The small molecule below binds the protein below.
Small molecule (SMILES): COc1ccc(Cl)cc1C(=O)NCCc1ccc(S(=O)(=O)NC(=O)NC2CCCCC2)cc1

Binding-site contacts:
Ligand atom C15 contacts residue TYR145 of chain 1.A at 3.8 Å (hydrophobic).
Ligand atom N10 contacts residue LEU364 of chain 1.A at 3.9 Å.
Ligand atom C31 contacts residue PHE776 of chain 1.A at 3.6 Å (hydrophobic).
Ligand atom CL1 contacts residue PHE776 of chain 1.A at 3.3 Å.
Ligand atom C32 contacts residue PHE83 of chain 1.A at 3.9 Å (hydrophobic).
Ligand atom C28 contacts residue PHE83 of chain 1.A at 3.9 Å (hydrophobic).
Ligand atom C30 contacts residue PHE83 of chain 1.A at 3.0 Å (hydrophobic).
Ligand atom O7 contacts residue LEU364 of chain 1.A at 3.3 Å.
Ligand atom O3 contacts residue MET992 of chain 1.A at 3.1 Å.
Ligand atom C13 contacts residue ASN996 of chain 1.A at 3.4 Å.
Ligand atom C18 contacts residue VAL368 of chain 1.A at 3.9 Å (hydrophobic).
Ligand atom CL1 contacts residue SER777 of chain 1.A at 3.4 Å.
Ligand atom O4 contacts residue MET992 of chain 1.A at 3.6 Å.
Ligand atom C16 contacts residue ASN996 of chain 1.A at 3.8 Å.
Ligand atom C16 contacts residue TYR145 of chain 1.A at 3.9 Å (hydrophobic).
Ligand atom C14 contacts residue PHE83 of chain 1.A at 3.3 Å (hydrophobic).
Ligand atom C33 contacts residue PHE83 of chain 1.A at 3.6 Å (hydrophobic).
Ligand atom CL1 contacts residue SER1022 of chain 1.A at 3.6 Å.
Ligand atom C31 contacts residue SER1022 of chain 1.A at 3.6 Å.
Ligand atom C32 contacts residue PHE1018 of chain 1.A at 3.6 Å (hydrophobic).
Ligand atom O7 contacts residue PHE83 of chain 1.A at 3.9 Å.
Ligand atom C20 contacts residue TYR772 of chain 1.A at 3.6 Å (hydrophobic).
Ligand atom C20 contacts residue LEU364 of chain 1.A at 4.0 Å (hydrophobic).
Ligand atom O5 contacts residue VAL368 of chain 1.A at 3.4 Å.
Ligand atom O3 contacts residue PHE993 of chain 1.A at 3.8 Å.
Ligand atom C17 contacts residue MET992 of chain 1.A at 3.1 Å (hydrophobic).
Ligand atom C21 contacts residue VAL368 of chain 1.A at 3.4 Å (hydrophobic).
Ligand atom C32 contacts residue PHE776 of chain 1.A at 4.0 Å (hydrophobic).
Ligand atom C15 contacts residue VAL79 of chain 1.A at 3.7 Å (hydrophobic).
Ligand atom C28 contacts residue LEU364 of chain 1.A at 3.8 Å (hydrophobic).
Ligand atom C15 contacts residue ASN996 of chain 1.A at 3.6 Å.
Ligand atom C27 contacts residue SER1022 of chain 1.A at 3.8 Å.
Ligand atom N10 contacts residue TYR772 of chain 1.A at 3.2 Å (h-bond).
Ligand atom N8 contacts residue MET992 of chain 1.A at 3.4 Å.
Ligand atom N9 contacts residue MET992 of chain 1.A at 3.6 Å.
Ligand atom CL1 contacts residue ALA773 of chain 1.A at 3.7 Å.
Ligand atom O5 contacts residue LEU80 of chain 1.A at 4.0 Å.
Ligand atom C29 contacts residue SER1022 of chain 1.A at 3.3 Å.
Ligand atom C16 contacts residue PHE83 of chain 1.A at 3.5 Å (hydrophobic).
Ligand atom C25 contacts residue TYR772 of chain 1.A at 3.3 Å (hydrophobic).

Sequence of chain 1.A:
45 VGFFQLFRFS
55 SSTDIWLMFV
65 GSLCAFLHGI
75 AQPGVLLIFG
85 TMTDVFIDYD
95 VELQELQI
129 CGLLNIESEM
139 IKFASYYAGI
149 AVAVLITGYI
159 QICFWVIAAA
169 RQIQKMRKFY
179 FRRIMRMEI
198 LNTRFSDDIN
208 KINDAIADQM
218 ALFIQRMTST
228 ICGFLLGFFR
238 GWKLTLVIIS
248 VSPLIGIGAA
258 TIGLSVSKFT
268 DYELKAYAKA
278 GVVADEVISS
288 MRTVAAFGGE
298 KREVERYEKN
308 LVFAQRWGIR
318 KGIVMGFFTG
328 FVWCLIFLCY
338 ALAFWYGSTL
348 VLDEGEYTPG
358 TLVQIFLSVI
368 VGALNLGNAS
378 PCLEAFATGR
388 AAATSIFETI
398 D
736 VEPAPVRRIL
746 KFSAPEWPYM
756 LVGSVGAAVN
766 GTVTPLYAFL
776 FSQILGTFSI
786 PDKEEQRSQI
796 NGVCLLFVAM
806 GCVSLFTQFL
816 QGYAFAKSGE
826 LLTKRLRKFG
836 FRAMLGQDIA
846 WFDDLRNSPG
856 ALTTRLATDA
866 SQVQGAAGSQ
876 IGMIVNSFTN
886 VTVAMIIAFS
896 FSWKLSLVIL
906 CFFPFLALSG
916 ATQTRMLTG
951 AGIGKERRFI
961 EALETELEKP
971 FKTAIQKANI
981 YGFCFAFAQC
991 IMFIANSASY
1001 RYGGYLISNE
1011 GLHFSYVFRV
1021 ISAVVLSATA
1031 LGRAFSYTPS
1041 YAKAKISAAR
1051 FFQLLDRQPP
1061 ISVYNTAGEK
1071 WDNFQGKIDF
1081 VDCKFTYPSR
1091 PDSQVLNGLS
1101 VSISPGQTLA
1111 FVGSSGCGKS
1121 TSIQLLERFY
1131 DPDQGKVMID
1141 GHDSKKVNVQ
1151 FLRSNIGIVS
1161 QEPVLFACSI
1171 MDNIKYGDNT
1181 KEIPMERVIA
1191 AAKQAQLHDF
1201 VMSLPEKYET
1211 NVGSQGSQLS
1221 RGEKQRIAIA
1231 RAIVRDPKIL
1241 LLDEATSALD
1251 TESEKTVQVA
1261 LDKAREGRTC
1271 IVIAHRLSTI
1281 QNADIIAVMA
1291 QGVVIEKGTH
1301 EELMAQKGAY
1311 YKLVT